A protein and the small-molecule ligand that binds it are described below.
Small molecule (SMILES): N[C@H]1[C@H](OC[C@H]2O[C@H](OP(=O)(O)O)[C@H](N)[C@H](O)[C@@H]2O)O[C@H](CO[C@]2(C(=O)O)C[C@@H](O[C@]3(C(=O)O)C[C@@H](O)[C@@H](O)[C@@H]([C@H](O)CO)O3)[C@@H](O)[C@@H]([C@H](O)CO)O2)[C@@H](OP(=O)(O)O)[C@@H]1O

Sequence of chain 1.A:
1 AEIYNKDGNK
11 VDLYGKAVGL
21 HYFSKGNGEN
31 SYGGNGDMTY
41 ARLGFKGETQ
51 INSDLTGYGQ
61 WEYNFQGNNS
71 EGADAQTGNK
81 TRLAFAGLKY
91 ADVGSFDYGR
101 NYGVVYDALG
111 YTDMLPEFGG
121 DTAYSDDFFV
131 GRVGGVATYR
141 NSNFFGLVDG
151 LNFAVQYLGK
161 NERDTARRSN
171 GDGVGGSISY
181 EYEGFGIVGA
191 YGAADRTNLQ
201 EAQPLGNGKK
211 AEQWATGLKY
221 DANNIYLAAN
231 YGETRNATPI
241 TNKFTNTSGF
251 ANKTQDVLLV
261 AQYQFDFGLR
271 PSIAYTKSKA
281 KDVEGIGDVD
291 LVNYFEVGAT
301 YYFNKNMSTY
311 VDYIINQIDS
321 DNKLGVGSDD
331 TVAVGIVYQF

Binding-site contacts:
Ligand atom C3 contacts residue GLU212 of chain 1.A at 4.1 Å.
Ligand atom C5 contacts residue ASN236 of chain 1.A at 3.4 Å.
Ligand atom O8 contacts residue LYS210 of chain 1.A at 4.0 Å.
Ligand atom C8 contacts residue GLY208 of chain 1.A at 3.7 Å.
Ligand atom C3 contacts residue ASN252 of chain 1.A at 3.9 Å.
Ligand atom C7 contacts residue ASN236 of chain 1.A at 3.9 Å.
Ligand atom O5 contacts residue ASN236 of chain 1.A at 3.1 Å (h-bond).
Ligand atom O4 contacts residue LYS210 of chain 1.A at 3.8 Å.
Ligand atom O1A contacts residue ASN207 of chain 1.A at 3.8 Å.
Ligand atom O4 contacts residue CA1 of chain 1.J at 2.4 Å.
Ligand atom O1A contacts residue CA1 of chain 1.J at 4.1 Å.
Ligand atom C5 contacts residue ASN207 of chain 1.A at 3.9 Å.
Ligand atom O4 contacts residue ASN236 of chain 1.A at 3.4 Å (h-bond).
Ligand atom O3 contacts residue LYS210 of chain 1.A at 3.7 Å.
Ligand atom O9 contacts residue ARG235 of chain 1.A at 3.1 Å (salt-bridge).
Ligand atom O8 contacts residue LYS209 of chain 1.A at 3.3 Å (salt-bridge).
Ligand atom C7 contacts residue GLY208 of chain 1.A at 3.6 Å.
Ligand atom O4 contacts residue ARG235 of chain 1.A at 2.5 Å (salt-bridge).
Ligand atom O4 contacts residue ASN252 of chain 1.A at 2.5 Å (h-bond).
Ligand atom C4 contacts residue ASN252 of chain 1.A at 3.8 Å.
Ligand atom O9 contacts residue LYS253 of chain 1.A at 4.0 Å.
Ligand atom C8 contacts residue LYS209 of chain 1.A at 3.3 Å.
Ligand atom O3 contacts residue ARG235 of chain 1.A at 3.2 Å (salt-bridge).
Ligand atom C5 contacts residue CA1 of chain 1.J at 3.5 Å.
Ligand atom O7 contacts residue ARG235 of chain 1.A at 3.9 Å.
Ligand atom C4 contacts residue CA1 of chain 1.J at 3.3 Å.
Ligand atom O5 contacts residue CA1 of chain 1.J at 2.5 Å.
Ligand atom C7 contacts residue LYS209 of chain 1.A at 3.5 Å.
Ligand atom P1 contacts residue ARG235 of chain 1.A at 3.3 Å.
Ligand atom C3 contacts residue ARG235 of chain 1.A at 3.1 Å.
Ligand atom O5 contacts residue ASN207 of chain 1.A at 2.5 Å (h-bond).
Ligand atom O5 contacts residue GLY208 of chain 1.A at 3.4 Å.
Ligand atom O7 contacts residue LYS209 of chain 1.A at 4.0 Å.
Ligand atom N2 contacts residue LYS210 of chain 1.A at 3.9 Å.
Ligand atom O7 contacts residue ASN236 of chain 1.A at 4.1 Å.
Ligand atom C4 contacts residue ARG235 of chain 1.A at 3.3 Å.
Ligand atom N2 contacts residue GLU212 of chain 1.A at 3.5 Å (salt-bridge).
Ligand atom O7 contacts residue LYS210 of chain 1.A at 3.5 Å (salt-bridge).
Ligand atom C4 contacts residue ASN236 of chain 1.A at 4.1 Å.
Ligand atom C3 contacts residue CA1 of chain 1.J at 3.7 Å.